Binding-site contacts:
Ligand atom O3A contacts residue TYR24 of chain 1.C at 3.4 Å (h-bond).
Ligand atom O2' contacts residue HIS89 of chain 1.B at 3.5 Å.
Ligand atom O5' contacts residue ARG23 of chain 1.C at 3.2 Å (salt-bridge).
Ligand atom C2 contacts residue SER115 of chain 1.B at 3.3 Å.
Ligand atom O1A contacts residue ARG306 of chain 1.C at 3.2 Å (salt-bridge).
Ligand atom C63 contacts residue THR114 of chain 1.B at 3.6 Å.
Ligand atom O4' contacts residue LEU334 of chain 1.B at 3.4 Å.
Ligand atom O66 contacts residue THR161 of chain 1.A at 2.6 Å (h-bond).
Ligand atom N7 contacts residue HIS162 of chain 1.A at 3.4 Å (h-bond).
Ligand atom O67 contacts residue SER115 of chain 1.B at 3.2 Å (h-bond).
Ligand atom N9 contacts residue LEU334 of chain 1.B at 3.6 Å.
Ligand atom C62 contacts residue HIS162 of chain 1.A at 3.4 Å.
Ligand atom C62 contacts residue THR161 of chain 1.A at 3.5 Å.
Ligand atom O3A contacts residue SER337 of chain 1.B at 2.5 Å (h-bond).
Ligand atom O3' contacts residue ARG88 of chain 1.B at 3.3 Å (salt-bridge).
Ligand atom O67 contacts residue HIS89 of chain 1.B at 2.7 Å (h-bond).
Ligand atom O68 contacts residue SER115 of chain 1.B at 2.6 Å (h-bond).
Ligand atom O2A contacts residue ARG306 of chain 1.C at 3.1 Å (salt-bridge).
Ligand atom O3A contacts residue ARG341 of chain 1.B at 2.8 Å (salt-bridge).
Ligand atom O1A contacts residue MET302 of chain 1.C at 3.0 Å.
Ligand atom PA contacts residue TYR24 of chain 1.C at 3.5 Å.
Ligand atom N1 contacts residue GLN244 of chain 1.B at 3.5 Å (h-bond).
Ligand atom O65 contacts residue THR161 of chain 1.A at 3.6 Å (h-bond).
Ligand atom O3' contacts residue HIS89 of chain 1.B at 3.4 Å.
Ligand atom C5' contacts residue MET302 of chain 1.C at 3.6 Å (hydrophobic).
Ligand atom O68 contacts residue THR114 of chain 1.B at 3.0 Å (h-bond).
Ligand atom O5' contacts residue ARG306 of chain 1.C at 3.3 Å (salt-bridge).
Ligand atom C64 contacts residue SER115 of chain 1.B at 3.2 Å.
Ligand atom C5' contacts residue LEU334 of chain 1.B at 3.5 Å (hydrophobic).
Ligand atom O5' contacts residue ARG341 of chain 1.B at 3.5 Å (salt-bridge).
Ligand atom O66 contacts residue GLN244 of chain 1.B at 2.8 Å (h-bond).
Ligand atom O2' contacts residue ARG88 of chain 1.B at 2.6 Å (salt-bridge).
Ligand atom O3' contacts residue ASP90 of chain 1.B at 3.2 Å (salt-bridge).
Ligand atom O3A contacts residue ALA338 of chain 1.B at 3.4 Å (h-bond).
Ligand atom O65 contacts residue ASN300 of chain 1.C at 3.4 Å (h-bond).
Ligand atom O2A contacts residue TYR24 of chain 1.C at 2.5 Å (h-bond).
Ligand atom O65 contacts residue HIS162 of chain 1.A at 3.5 Å.
Ligand atom O2A contacts residue ARG23 of chain 1.C at 2.9 Å (salt-bridge).
Ligand atom N6 contacts residue HIS162 of chain 1.A at 3.4 Å (h-bond).
Ligand atom N6 contacts residue GLN244 of chain 1.B at 3.1 Å (h-bond).

Sequence of chain 1.B:
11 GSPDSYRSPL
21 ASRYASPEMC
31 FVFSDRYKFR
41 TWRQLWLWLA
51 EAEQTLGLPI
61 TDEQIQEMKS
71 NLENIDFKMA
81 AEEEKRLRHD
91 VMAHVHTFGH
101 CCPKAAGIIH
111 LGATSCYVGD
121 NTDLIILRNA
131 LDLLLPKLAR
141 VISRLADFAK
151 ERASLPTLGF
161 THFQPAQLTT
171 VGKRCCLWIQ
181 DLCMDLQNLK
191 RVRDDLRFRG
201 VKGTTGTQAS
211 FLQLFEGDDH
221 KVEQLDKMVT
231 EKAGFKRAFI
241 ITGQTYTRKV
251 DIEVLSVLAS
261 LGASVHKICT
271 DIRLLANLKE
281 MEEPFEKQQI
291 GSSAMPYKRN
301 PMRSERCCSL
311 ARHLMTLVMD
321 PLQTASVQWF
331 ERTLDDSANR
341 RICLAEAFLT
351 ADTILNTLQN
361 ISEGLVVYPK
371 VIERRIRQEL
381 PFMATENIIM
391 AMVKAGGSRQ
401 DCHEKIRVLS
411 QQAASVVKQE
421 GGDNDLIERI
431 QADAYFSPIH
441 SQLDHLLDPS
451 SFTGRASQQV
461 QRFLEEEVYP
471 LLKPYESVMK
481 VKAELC

Sequence of chain 1.C:
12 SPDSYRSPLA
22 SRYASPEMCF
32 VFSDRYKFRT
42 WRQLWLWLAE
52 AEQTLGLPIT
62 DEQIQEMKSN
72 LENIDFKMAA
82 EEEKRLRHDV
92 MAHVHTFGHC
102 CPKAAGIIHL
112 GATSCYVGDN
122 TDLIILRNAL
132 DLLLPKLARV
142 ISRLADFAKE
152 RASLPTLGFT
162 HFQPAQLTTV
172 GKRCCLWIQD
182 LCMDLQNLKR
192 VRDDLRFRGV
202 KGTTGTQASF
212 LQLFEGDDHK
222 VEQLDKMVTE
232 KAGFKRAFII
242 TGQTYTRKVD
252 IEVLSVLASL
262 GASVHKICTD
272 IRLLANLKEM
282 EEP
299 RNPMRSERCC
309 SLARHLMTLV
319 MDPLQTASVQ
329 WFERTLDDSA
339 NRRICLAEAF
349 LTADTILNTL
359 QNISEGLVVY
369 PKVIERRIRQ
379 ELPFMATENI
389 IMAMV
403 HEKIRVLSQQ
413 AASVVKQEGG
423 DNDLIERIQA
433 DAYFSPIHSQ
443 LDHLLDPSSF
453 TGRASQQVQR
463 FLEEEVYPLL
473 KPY

Sequence of chain 1.A:
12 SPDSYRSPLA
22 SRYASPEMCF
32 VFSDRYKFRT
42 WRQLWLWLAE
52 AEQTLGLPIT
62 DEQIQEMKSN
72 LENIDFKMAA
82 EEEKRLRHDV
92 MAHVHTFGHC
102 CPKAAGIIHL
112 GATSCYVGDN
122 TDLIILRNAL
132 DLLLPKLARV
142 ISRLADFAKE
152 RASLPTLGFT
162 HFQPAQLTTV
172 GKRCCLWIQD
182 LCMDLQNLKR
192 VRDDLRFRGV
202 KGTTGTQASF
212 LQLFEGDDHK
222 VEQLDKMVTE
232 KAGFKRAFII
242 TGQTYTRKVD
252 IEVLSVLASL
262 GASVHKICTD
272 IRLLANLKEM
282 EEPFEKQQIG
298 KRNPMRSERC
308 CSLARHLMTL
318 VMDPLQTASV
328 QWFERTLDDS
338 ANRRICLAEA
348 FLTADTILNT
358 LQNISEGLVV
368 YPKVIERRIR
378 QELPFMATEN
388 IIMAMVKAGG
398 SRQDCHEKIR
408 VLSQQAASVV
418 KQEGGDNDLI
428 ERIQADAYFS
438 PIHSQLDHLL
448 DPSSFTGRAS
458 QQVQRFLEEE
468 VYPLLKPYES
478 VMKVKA

This small molecule binds to this protein.
Small molecule (SMILES): O=C(O)C[C@H](Nc1ncnc2c1ncn2[C@@H]1O[C@H](COP(=O)(O)O)[C@@H](O)[C@H]1O)C(=O)O